Binding-site contacts:
Ligand atom CB contacts residue HIS67 of chain 1.B at 3.7 Å.
Ligand atom C4 contacts residue ASP84 of chain 1.B at 3.6 Å.
Ligand atom CE2 contacts residue MET83 of chain 1.B at 3.7 Å (hydrophobic).
Ligand atom C contacts residue HIS67 of chain 1.B at 3.7 Å.
Ligand atom CG contacts residue MET83 of chain 1.B at 3.7 Å (hydrophobic).
Ligand atom CB contacts residue HIS67 of chain 1.B at 3.5 Å.
Ligand atom CA contacts residue HIS67 of chain 1.B at 3.6 Å.
Ligand atom OG contacts residue ASP85 of chain 1.B at 3.4 Å (salt-bridge).
Ligand atom OE2 contacts residue ARG50 of chain 1.B at 3.1 Å (salt-bridge).
Ligand atom OD1 contacts residue LYS66 of chain 1.B at 3.7 Å.
Ligand atom OH contacts residue ASN51 of chain 1.B at 3.7 Å.
Ligand atom CD2 contacts residue ARG26 of chain 1.B at 3.3 Å.
Ligand atom CG contacts residue LEU69 of chain 1.B at 3.5 Å (hydrophobic).
Ligand atom CD2 contacts residue LEU69 of chain 1.B at 3.7 Å (hydrophobic).
Ligand atom C4 contacts residue MET83 of chain 1.B at 3.5 Å (hydrophobic).
Ligand atom OD1 contacts residue TYR68 of chain 1.B at 3.3 Å.
Ligand atom C2 contacts residue ASP84 of chain 1.B at 3.6 Å.
Ligand atom CG contacts residue LYS66 of chain 1.B at 3.7 Å.
Ligand atom OD2 contacts residue HIS67 of chain 1.B at 2.9 Å (h-bond).
Ligand atom OD1 contacts residue LEU69 of chain 1.B at 2.9 Å (h-bond).
Ligand atom O contacts residue ARG50 of chain 1.B at 3.0 Å (salt-bridge).
Ligand atom ND2 contacts residue MET83 of chain 1.B at 2.8 Å (h-bond).
Ligand atom N contacts residue HIS67 of chain 1.B at 2.8 Å (h-bond).
Ligand atom O contacts residue TYR68 of chain 1.B at 3.4 Å.
Ligand atom C contacts residue TYR68 of chain 1.B at 3.5 Å (hydrophobic).
Ligand atom CB contacts residue MET83 of chain 1.B at 3.7 Å (hydrophobic).
Ligand atom O contacts residue ARG26 of chain 1.B at 2.9 Å (salt-bridge).
Ligand atom OD2 contacts residue LYS66 of chain 1.B at 3.3 Å.
Ligand atom CE1 contacts residue ARG50 of chain 1.B at 3.5 Å.
Ligand atom CA contacts residue ARG50 of chain 1.B at 3.7 Å.
Ligand atom OH contacts residue PO41 of chain 1.F at 2.5 Å (h-bond).
Ligand atom OH contacts residue ARG50 of chain 1.B at 3.5 Å.
Ligand atom OH contacts residue SER48 of chain 1.B at 3.3 Å (h-bond).
Ligand atom CB contacts residue TYR68 of chain 1.B at 3.7 Å (hydrophobic).
Ligand atom CE2 contacts residue PO41 of chain 1.F at 3.6 Å.
Ligand atom CE2 contacts residue ARG26 of chain 1.B at 3.1 Å.
Ligand atom N contacts residue TYR68 of chain 1.B at 3.6 Å.
Ligand atom ND2 contacts residue LEU69 of chain 1.B at 2.9 Å (h-bond).
Ligand atom CZ contacts residue PO41 of chain 1.F at 3.5 Å.
Ligand atom CG contacts residue LEU69 of chain 1.B at 3.8 Å (hydrophobic).

A small-molecule ligand and the protein it binds are described below.
Small molecule (SMILES): NC(=O)C[C@@H]1NC(=O)[C@H](CC(=O)O)NC(=O)[C@H](Cc2ccc(O)cc2)NC(=O)CNC(=O)[C@H](CCC(=O)O)NC(=O)[C@H](Cc2ccccc2)NC(=O)[C@@H]2COC/C=C/COC[C@H](NC1=O)C(=O)N[C@@H](Cc1ccccc1)C(=O)N1CCC[C@H]1C(=O)N[C@H](C(N)=O)CSCC(=O)N2

Sequence of chain 1.B:
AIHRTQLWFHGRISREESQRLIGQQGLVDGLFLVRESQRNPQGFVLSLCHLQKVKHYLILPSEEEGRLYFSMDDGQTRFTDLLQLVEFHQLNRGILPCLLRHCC